A protein and the small-molecule ligand that binds it are described below.
Small molecule (SMILES): Cc1cn([C@H]2C[C@H](O[P](=O)(O)OC[C@H]3O[C@@H](n4ccc(N)nc4=O)C[C@@H]3O[P](=O)(O)OC[C@@H]3CC[C@H](n4ccc(N)nc4=O)O3)[C@@H](CO[P](=O)(O)O[C@H]3C[C@H](n4ccc(N)nc4=O)O[C@@H]3CO[P](=O)(O)O[C@H]3C[C@H](n4cnc5c4NC=NC5N)O[C@@H]3CO[P](=O)(O)O[C@H]3C[C@H](n4cnc5c(=O)[nH]c(N)nc54)O[C@@H]3CO[P](=O)(O)O[C@H]3C[C@H](n4cc(C)c(=O)[nH]c4=O)O[C@@H]3CO[P](=O)(O)O[C@H]3C[C@H](n4ccc(N)nc4=O)O[C@@H]3CO[P](=O)(O)O[C@H]3C[C@H](n4ccc(N)nc4=O)O[C@@H]3CO)O2)c(=O)[nH]c1=O

Binding-site contacts:
Ligand atom C2 contacts residue DCT1 of chain 1.J at 3.7 Å.
Ligand atom OP1 contacts residue THR266 of chain 1.B at 2.9 Å (h-bond).
Ligand atom C1' contacts residue ASN341 of chain 1.B at 3.6 Å.
Ligand atom C2' contacts residue GLN340 of chain 1.B at 3.5 Å.
Ligand atom C4' contacts residue ASN341 of chain 1.B at 3.7 Å.
Ligand atom C4' contacts residue ILE342 of chain 1.B at 3.5 Å (hydrophobic).
Ligand atom O4' contacts residue HIS545 of chain 1.B at 3.4 Å.
Ligand atom OP1 contacts residue THR268 of chain 1.B at 2.7 Å (h-bond).
Ligand atom P contacts residue ARG294 of chain 1.B at 3.6 Å.
Ligand atom O3' contacts residue ARG294 of chain 1.B at 3.1 Å (salt-bridge).
Ligand atom OP1 contacts residue LYS267 of chain 1.B at 2.7 Å (salt-bridge).
Ligand atom O3' contacts residue PRO343 of chain 1.B at 3.6 Å.
Ligand atom OP2 contacts residue SER273 of chain 1.B at 3.6 Å.
Ligand atom C5' contacts residue THR268 of chain 1.B at 3.6 Å.
Ligand atom C2' contacts residue ASN341 of chain 1.B at 3.5 Å.
Ligand atom OP1 contacts residue ILE344 of chain 1.B at 2.8 Å (h-bond).
Ligand atom OP1 contacts residue GLN295 of chain 1.B at 3.4 Å.
Ligand atom O2 contacts residue ARG331 of chain 1.B at 2.8 Å (salt-bridge).
Ligand atom O5' contacts residue THR272 of chain 1.B at 3.2 Å (h-bond).
Ligand atom C2' contacts residue DCT1 of chain 1.J at 3.2 Å.
Ligand atom OP2 contacts residue ALA274 of chain 1.B at 3.4 Å.
Ligand atom O4' contacts residue TYR303 of chain 1.B at 3.5 Å (h-bond).
Ligand atom C5' contacts residue ILE342 of chain 1.B at 3.1 Å (hydrophobic).
Ligand atom O2 contacts residue LYS298 of chain 1.B at 3.1 Å.
Ligand atom N3 contacts residue DCT1 of chain 1.J at 3.5 Å.
Ligand atom OP2 contacts residue ARG345 of chain 1.B at 3.4 Å (salt-bridge).
Ligand atom C4 contacts residue DCT1 of chain 1.J at 3.5 Å.
Ligand atom O3' contacts residue THR268 of chain 1.B at 3.3 Å.
Ligand atom O2 contacts residue ASN341 of chain 1.B at 2.9 Å (h-bond).
Ligand atom OP1 contacts residue PRO343 of chain 1.B at 3.4 Å.
Ligand atom O4' contacts residue ASN341 of chain 1.B at 3.1 Å.
Ligand atom OP1 contacts residue ARG294 of chain 1.B at 3.1 Å (salt-bridge).
Ligand atom C1' contacts residue GLN340 of chain 1.B at 3.5 Å.
Ligand atom N4 contacts residue DCT1 of chain 1.J at 3.6 Å.
Ligand atom O2 contacts residue DCT1 of chain 1.J at 3.5 Å (h-bond).
Ligand atom C3' contacts residue DCT1 of chain 1.J at 3.2 Å.
Ligand atom C1' contacts residue HIS545 of chain 1.B at 3.5 Å.
Ligand atom C1' contacts residue TYR303 of chain 1.B at 3.3 Å (hydrophobic).
Ligand atom OP1 contacts residue ARG345 of chain 1.B at 2.8 Å (salt-bridge).
Ligand atom OP1 contacts residue THR272 of chain 1.B at 2.8 Å (h-bond).

Sequence of chain 1.B:
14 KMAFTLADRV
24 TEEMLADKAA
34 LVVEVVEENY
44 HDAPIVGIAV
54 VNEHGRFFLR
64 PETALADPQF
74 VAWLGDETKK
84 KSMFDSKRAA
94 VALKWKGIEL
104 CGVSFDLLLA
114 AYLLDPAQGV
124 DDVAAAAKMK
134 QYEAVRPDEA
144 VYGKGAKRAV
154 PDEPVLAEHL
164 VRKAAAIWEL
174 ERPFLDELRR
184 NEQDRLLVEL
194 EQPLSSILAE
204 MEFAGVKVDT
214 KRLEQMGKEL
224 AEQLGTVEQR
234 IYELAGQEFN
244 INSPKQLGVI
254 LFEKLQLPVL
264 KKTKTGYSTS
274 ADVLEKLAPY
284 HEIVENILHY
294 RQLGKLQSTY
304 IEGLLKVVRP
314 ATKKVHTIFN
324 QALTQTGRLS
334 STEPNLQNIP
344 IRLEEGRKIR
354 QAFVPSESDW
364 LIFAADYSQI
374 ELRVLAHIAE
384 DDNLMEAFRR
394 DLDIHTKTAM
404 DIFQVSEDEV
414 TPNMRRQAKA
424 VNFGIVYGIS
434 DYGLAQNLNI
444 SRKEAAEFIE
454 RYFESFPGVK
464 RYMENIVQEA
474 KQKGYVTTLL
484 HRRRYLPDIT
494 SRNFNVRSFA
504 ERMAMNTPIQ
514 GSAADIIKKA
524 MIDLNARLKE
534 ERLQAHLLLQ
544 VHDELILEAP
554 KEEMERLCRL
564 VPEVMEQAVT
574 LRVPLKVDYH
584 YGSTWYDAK